Sequence of chain 1.Z:
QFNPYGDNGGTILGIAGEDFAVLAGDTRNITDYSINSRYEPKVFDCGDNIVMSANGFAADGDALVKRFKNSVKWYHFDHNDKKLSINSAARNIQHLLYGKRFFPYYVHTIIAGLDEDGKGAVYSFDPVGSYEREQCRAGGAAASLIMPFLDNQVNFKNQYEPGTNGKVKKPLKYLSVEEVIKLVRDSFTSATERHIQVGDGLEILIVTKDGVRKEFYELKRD

This protein binds this small molecule.
Small molecule (SMILES): C[C@]12OCC[C@H]1C(=O)N[C@]2(C=O)[C@@H](O)[C@@H]1C=CCCC1

Binding-site contacts:
Ligand atom C11 contacts residue GLY47 of chain 1.H at 3.8 Å.
Ligand atom C10 contacts residue THR1 of chain 1.H at 2.9 Å.
Ligand atom N8 contacts residue THR1 of chain 1.H at 3.7 Å.
Ligand atom C16 contacts residue THR1 of chain 1.H at 3.6 Å.
Ligand atom O19 contacts residue THR1 of chain 1.H at 2.4 Å (h-bond).
Ligand atom O2 contacts residue THR1 of chain 1.H at 3.5 Å (h-bond).
Ligand atom O17 contacts residue THR21 of chain 1.H at 3.5 Å (h-bond).
Ligand atom C3 contacts residue THR1 of chain 1.H at 3.2 Å.
Ligand atom C9 contacts residue THR1 of chain 1.H at 2.5 Å.
Ligand atom C15 contacts residue GLY45 of chain 1.H at 3.6 Å.
Ligand atom C12 contacts residue SER20 of chain 1.H at 3.8 Å.
Ligand atom O17 contacts residue SER20 of chain 1.H at 3.6 Å.
Ligand atom C12 contacts residue ALA49 of chain 1.H at 3.7 Å (hydrophobic).
Ligand atom C14 contacts residue LYS33 of chain 1.H at 4.0 Å.
Ligand atom C15 contacts residue ALA46 of chain 1.H at 3.9 Å (hydrophobic).
Ligand atom C4 contacts residue THR1 of chain 1.H at 3.5 Å.
Ligand atom C16 contacts residue GLY47 of chain 1.H at 3.8 Å.
Ligand atom C3 contacts residue THR21 of chain 1.H at 4.0 Å.
Ligand atom C5 contacts residue THR21 of chain 1.H at 3.4 Å.
Ligand atom C15 contacts residue THR52 of chain 1.H at 3.8 Å.
Ligand atom C1 contacts residue TYR33 of chain 1.Z at 3.6 Å (hydrophobic).
Ligand atom C11 contacts residue THR1 of chain 1.H at 3.8 Å.
Ligand atom C12 contacts residue LYS33 of chain 1.H at 4.0 Å.
Ligand atom O19 contacts residue ALA46 of chain 1.H at 3.5 Å.
Ligand atom C4 contacts residue GLY168 of chain 1.H at 3.1 Å.
Ligand atom C6 contacts residue GLY47 of chain 1.H at 3.4 Å.
Ligand atom N8 contacts residue GLY47 of chain 1.H at 2.8 Å (h-bond).
Ligand atom C14 contacts residue ALA49 of chain 1.H at 3.9 Å (hydrophobic).
Ligand atom C20 contacts residue TYR33 of chain 1.Z at 3.9 Å (hydrophobic).
Ligand atom C15 contacts residue ALA49 of chain 1.H at 3.7 Å (hydrophobic).
Ligand atom C16 contacts residue GLY45 of chain 1.H at 3.7 Å.
Ligand atom C14 contacts residue THR52 of chain 1.H at 3.9 Å.
Ligand atom C13 contacts residue LYS33 of chain 1.H at 3.9 Å.
Ligand atom C18 contacts residue THR1 of chain 1.H at 1.5 Å.
Ligand atom C20 contacts residue THR21 of chain 1.H at 3.1 Å.
Ligand atom C13 contacts residue ALA49 of chain 1.H at 3.6 Å (hydrophobic).
Ligand atom C4 contacts residue THR21 of chain 1.H at 3.5 Å.
Ligand atom O7 contacts residue GLY47 of chain 1.H at 3.2 Å (h-bond).
Ligand atom C16 contacts residue ALA46 of chain 1.H at 3.7 Å (hydrophobic).
Ligand atom O19 contacts residue GLY47 of chain 1.H at 2.9 Å (h-bond).

Sequence of chain 1.H:
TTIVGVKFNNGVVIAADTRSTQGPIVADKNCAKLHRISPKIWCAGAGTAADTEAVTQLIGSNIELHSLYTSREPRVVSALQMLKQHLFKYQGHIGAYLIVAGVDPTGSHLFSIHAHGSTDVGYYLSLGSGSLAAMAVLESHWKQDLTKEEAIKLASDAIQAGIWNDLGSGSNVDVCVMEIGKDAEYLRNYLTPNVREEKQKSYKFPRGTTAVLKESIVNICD